A protein and the small-molecule ligand that binds it are described below.
Small molecule (SMILES): COc1cccc(F)c1-c1cc2c(cn1)cnn2-c1ccc(N2CCN(C)CC2)cc1

Sequence of chain 1.C:
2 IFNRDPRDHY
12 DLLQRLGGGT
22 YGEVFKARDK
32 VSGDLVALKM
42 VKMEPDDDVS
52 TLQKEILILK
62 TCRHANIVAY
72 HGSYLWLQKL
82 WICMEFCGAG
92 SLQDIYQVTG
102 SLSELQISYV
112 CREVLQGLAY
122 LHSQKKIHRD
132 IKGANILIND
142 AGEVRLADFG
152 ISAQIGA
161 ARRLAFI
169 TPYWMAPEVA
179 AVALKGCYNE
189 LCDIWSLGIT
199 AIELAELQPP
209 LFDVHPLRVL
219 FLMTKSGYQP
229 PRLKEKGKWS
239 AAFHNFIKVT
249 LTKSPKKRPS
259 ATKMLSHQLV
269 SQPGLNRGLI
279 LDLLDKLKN

Binding-site contacts:
Ligand atom C12 contacts residue CYS88 of chain 1.C at 3.9 Å (hydrophobic).
Ligand atom F26 contacts residue VAL25 of chain 1.C at 4.0 Å.
Ligand atom C10 contacts residue CYS88 of chain 1.C at 3.3 Å (hydrophobic).
Ligand atom C32 contacts residue ASN136 of chain 1.C at 3.9 Å.
Ligand atom C19 contacts residue LEU138 of chain 1.C at 3.9 Å (hydrophobic).
Ligand atom C32 contacts residue ALA135 of chain 1.C at 2.9 Å (hydrophobic).
Ligand atom C8 contacts residue GLY89 of chain 1.C at 3.5 Å.
Ligand atom N15 contacts residue ALA38 of chain 1.C at 3.9 Å.
Ligand atom C9 contacts residue GLY91 of chain 1.C at 3.7 Å.
Ligand atom C17 contacts residue GLU86 of chain 1.C at 3.0 Å.
Ligand atom F26 contacts residue MET85 of chain 1.C at 3.6 Å.
Ligand atom C18 contacts residue LEU138 of chain 1.C at 3.4 Å (hydrophobic).
Ligand atom N20 contacts residue MET85 of chain 1.C at 3.6 Å.
Ligand atom C22 contacts residue LEU138 of chain 1.C at 3.7 Å (hydrophobic).
Ligand atom C11 contacts residue CYS88 of chain 1.C at 3.4 Å (hydrophobic).
Ligand atom C11 contacts residue PHE87 of chain 1.C at 3.5 Å (hydrophobic).
Ligand atom N16 contacts residue ALA38 of chain 1.C at 3.5 Å.
Ligand atom C14 contacts residue GLY91 of chain 1.C at 3.5 Å.
Ligand atom F26 contacts residue LYS40 of chain 1.C at 3.7 Å.
Ligand atom N15 contacts residue LEU138 of chain 1.C at 3.5 Å.
Ligand atom N16 contacts residue LEU138 of chain 1.C at 3.7 Å.
Ligand atom C17 contacts residue LEU138 of chain 1.C at 3.7 Å (hydrophobic).
Ligand atom C29 contacts residue ASP149 of chain 1.C at 3.5 Å.
Ligand atom C9 contacts residue CYS88 of chain 1.C at 3.7 Å (hydrophobic).
Ligand atom N16 contacts residue GLU86 of chain 1.C at 3.5 Å (salt-bridge).
Ligand atom C32 contacts residue LEU138 of chain 1.C at 3.9 Å (hydrophobic).
Ligand atom N16 contacts residue PHE87 of chain 1.C at 3.9 Å.
Ligand atom C28 contacts residue ASP149 of chain 1.C at 3.5 Å.
Ligand atom C17 contacts residue ALA38 of chain 1.C at 3.3 Å (hydrophobic).
Ligand atom C7 contacts residue GLY89 of chain 1.C at 3.7 Å.
Ligand atom C27 contacts residue VAL25 of chain 1.C at 3.9 Å (hydrophobic).
Ligand atom C4 contacts residue ASP95 of chain 1.C at 3.9 Å.
Ligand atom C23 contacts residue LEU138 of chain 1.C at 3.2 Å (hydrophobic).
Ligand atom C19 contacts residue MET85 of chain 1.C at 3.5 Å (hydrophobic).
Ligand atom N6 contacts residue GLY91 of chain 1.C at 3.6 Å.
Ligand atom C18 contacts residue ALA38 of chain 1.C at 3.6 Å (hydrophobic).
Ligand atom C13 contacts residue LEU138 of chain 1.C at 3.9 Å (hydrophobic).
Ligand atom C10 contacts residue PHE87 of chain 1.C at 3.5 Å (hydrophobic).
Ligand atom C25 contacts residue VAL25 of chain 1.C at 3.9 Å (hydrophobic).
Ligand atom N16 contacts residue CYS88 of chain 1.C at 3.3 Å (h-bond).